This small molecule binds to this protein.
Small molecule (SMILES): Nc1ncnc2c1ncn2[C@@H]1O[C@H](CSCC[C@H](NC(=O)/C=C/C2C=CC(O)C=C2)C(=O)O)[C@@H](O)[C@H]1O

Binding-site contacts:
Ligand atom C2 contacts residue VAL83 of chain 1.A at 3.5 Å (hydrophobic).
Ligand atom C12 contacts residue GLN124 of chain 1.A at 3.5 Å.
Ligand atom O2' contacts residue GLU37 of chain 1.A at 2.9 Å (salt-bridge).
Ligand atom C6 contacts residue LEU79 of chain 1.A at 3.7 Å (hydrophobic).
Ligand atom O4' contacts residue PHE84 of chain 1.A at 3.5 Å.
Ligand atom N contacts residue COA1 of chain 1.C at 3.5 Å (h-bond).
Ligand atom O contacts residue ARG103 of chain 1.A at 3.1 Å (salt-bridge).
Ligand atom N7 contacts residue LEU79 of chain 1.A at 3.5 Å.
Ligand atom O2 contacts residue LEU143 of chain 1.A at 3.6 Å.
Ligand atom N6 contacts residue ASP47 of chain 1.A at 2.9 Å (salt-bridge).
Ligand atom O contacts residue TRP35 of chain 1.A at 3.5 Å.
Ligand atom O2 contacts residue VAL142 of chain 1.A at 3.3 Å (h-bond).
Ligand atom C3 contacts residue VAL142 of chain 1.A at 3.4 Å (hydrophobic).
Ligand atom C9 contacts residue ILE104 of chain 1.A at 3.5 Å (hydrophobic).
Ligand atom O2 contacts residue COA1 of chain 1.C at 3.5 Å.
Ligand atom O3' contacts residue ASN168 of chain 1.A at 3.0 Å (h-bond).
Ligand atom C contacts residue ARG103 of chain 1.A at 3.4 Å.
Ligand atom N contacts residue VAL142 of chain 1.A at 3.4 Å (h-bond).
Ligand atom C13 contacts residue GLN124 of chain 1.A at 3.5 Å.
Ligand atom CG contacts residue VAL142 of chain 1.A at 3.3 Å (hydrophobic).
Ligand atom OXT contacts residue ARG103 of chain 1.A at 3.0 Å (salt-bridge).
Ligand atom C1 contacts residue VAL142 of chain 1.A at 3.0 Å (hydrophobic).
Ligand atom O15 contacts residue GLN124 of chain 1.A at 2.7 Å (h-bond).
Ligand atom C contacts residue COA1 of chain 1.C at 3.6 Å.
Ligand atom OXT contacts residue SER102 of chain 1.A at 3.3 Å.
Ligand atom C10 contacts residue ILE141 of chain 1.A at 3.6 Å (hydrophobic).
Ligand atom N6 contacts residue GLN48 of chain 1.A at 3.0 Å (h-bond).
Ligand atom C10 contacts residue ILE104 of chain 1.A at 3.7 Å (hydrophobic).
Ligand atom C8 contacts residue ARG103 of chain 1.A at 3.3 Å.
Ligand atom N7 contacts residue ARG103 of chain 1.A at 3.0 Å (salt-bridge).
Ligand atom C3 contacts residue ILE141 of chain 1.A at 3.7 Å (hydrophobic).
Ligand atom O3' contacts residue GLU37 of chain 1.A at 3.6 Å.
Ligand atom O2' contacts residue TRP35 of chain 1.A at 3.5 Å.
Ligand atom C2' contacts residue TRP35 of chain 1.A at 3.5 Å (hydrophobic).
Ligand atom C1 contacts residue COA1 of chain 1.C at 3.5 Å.
Ligand atom C5 contacts residue LEU79 of chain 1.A at 3.5 Å (hydrophobic).
Ligand atom O15 contacts residue TRP156 of chain 1.A at 3.6 Å.
Ligand atom C9 contacts residue ILE141 of chain 1.A at 3.6 Å (hydrophobic).
Ligand atom C14 contacts residue TRP147 of chain 1.A at 3.5 Å (hydrophobic).
Ligand atom CB contacts residue VAL142 of chain 1.A at 3.6 Å (hydrophobic).

Sequence of chain 1.A:
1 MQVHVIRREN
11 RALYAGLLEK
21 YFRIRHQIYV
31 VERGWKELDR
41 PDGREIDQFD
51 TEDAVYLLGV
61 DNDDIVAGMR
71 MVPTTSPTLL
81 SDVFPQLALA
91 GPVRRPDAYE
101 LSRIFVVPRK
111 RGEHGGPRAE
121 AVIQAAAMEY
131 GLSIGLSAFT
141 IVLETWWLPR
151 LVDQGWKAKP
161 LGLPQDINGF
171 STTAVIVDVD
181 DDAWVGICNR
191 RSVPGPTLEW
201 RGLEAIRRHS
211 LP